Sequence of chain 1.A:
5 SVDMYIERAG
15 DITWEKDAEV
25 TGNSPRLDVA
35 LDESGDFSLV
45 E

Binding-site contacts:
Ligand atom C2 contacts residue ASP130 of chain 1.B at 3.6 Å.
Ligand atom C19 contacts residue GLY154 of chain 1.B at 3.3 Å.
Ligand atom N2 contacts residue VAL156 of chain 1.B at 3.6 Å.
Ligand atom C5 contacts residue TYR131 of chain 1.B at 3.6 Å (hydrophobic).
Ligand atom C1 contacts residue ASP130 of chain 1.B at 3.7 Å.
Ligand atom C6 contacts residue SER136 of chain 1.B at 3.1 Å.
Ligand atom O4 contacts residue SER136 of chain 1.B at 3.6 Å.
Ligand atom N3 contacts residue TYR162 of chain 1.B at 3.5 Å (h-bond).
Ligand atom O3 contacts residue TYR162 of chain 1.B at 2.8 Å (h-bond).
Ligand atom C3 contacts residue TYR131 of chain 1.B at 3.2 Å (hydrophobic).
Ligand atom C13 contacts residue ASN153 of chain 1.B at 3.6 Å.
Ligand atom C20 contacts residue GLY154 of chain 1.B at 3.5 Å.
Ligand atom O4 contacts residue ALA133 of chain 1.B at 3.4 Å.
Ligand atom C14 contacts residue ASP40 of chain 1.A at 3.3 Å.
Ligand atom N contacts residue TYR162 of chain 1.B at 3.7 Å.
Ligand atom N4 contacts residue GLY39 of chain 1.A at 2.8 Å (h-bond).
Ligand atom O3 contacts residue GLY152 of chain 1.B at 3.4 Å (h-bond).
Ligand atom O3 contacts residue GLY154 of chain 1.B at 3.2 Å (h-bond).
Ligand atom C21 contacts residue GLY154 of chain 1.B at 3.5 Å.
Ligand atom O2 contacts residue VAL156 of chain 1.B at 3.4 Å.
Ligand atom C17 contacts residue TYR162 of chain 1.B at 3.6 Å (hydrophobic).
Ligand atom N4 contacts residue ASN153 of chain 1.B at 2.9 Å (h-bond).
Ligand atom C13 contacts residue ASP40 of chain 1.A at 3.7 Å.
Ligand atom C3 contacts residue ASP130 of chain 1.B at 3.5 Å.
Ligand atom N3 contacts residue GLY152 of chain 1.B at 2.8 Å (h-bond).
Ligand atom N3 contacts residue SER136 of chain 1.B at 3.2 Å (h-bond).
Ligand atom C5 contacts residue TYR162 of chain 1.B at 3.7 Å (hydrophobic).
Ligand atom C7 contacts residue SER136 of chain 1.B at 3.5 Å.
Ligand atom N4 contacts residue ASP40 of chain 1.A at 2.9 Å (salt-bridge).
Ligand atom C18 contacts residue TYR162 of chain 1.B at 3.7 Å (hydrophobic).
Ligand atom C13 contacts residue ASP76 of chain 1.B at 3.6 Å.
Ligand atom N1 contacts residue GLY160 of chain 1.B at 3.0 Å (h-bond).
Ligand atom C7 contacts residue GLY152 of chain 1.B at 3.4 Å.
Ligand atom C11 contacts residue HIS52 of chain 1.B at 3.6 Å.
Ligand atom C8 contacts residue GLY152 of chain 1.B at 3.2 Å.
Ligand atom N1 contacts residue ASP130 of chain 1.B at 2.8 Å (salt-bridge).
Ligand atom C4 contacts residue TYR131 of chain 1.B at 3.5 Å (hydrophobic).
Ligand atom C21 contacts residue PHE41 of chain 1.A at 3.6 Å (hydrophobic).
Ligand atom N contacts residue ASP130 of chain 1.B at 2.8 Å (salt-bridge).
Ligand atom C9 contacts residue HIS52 of chain 1.B at 3.7 Å.

This protein binds this small molecule.
Small molecule (SMILES): [H]/N=C(\N)N[C@@H]1CCCCNC(=O)[C@H](Cc2cccc(CN)c2)NC(=O)[C@H](CCCCN)NC(=O)Cc2cccc(c2)CNC(=O)CNC1=O

Sequence of chain 1.B:
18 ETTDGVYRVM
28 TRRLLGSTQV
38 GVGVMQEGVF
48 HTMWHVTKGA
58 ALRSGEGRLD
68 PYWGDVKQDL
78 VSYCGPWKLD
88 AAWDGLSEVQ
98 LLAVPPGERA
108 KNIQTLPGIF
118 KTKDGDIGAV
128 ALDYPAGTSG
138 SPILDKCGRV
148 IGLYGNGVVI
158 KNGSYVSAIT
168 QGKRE